This protein binds this small molecule.
Small molecule (SMILES): CC(=O)N[C@H]1[C@H](O[C@H]2[C@H](O)[C@@H](NC(C)=O)CO[C@@H]2CO)O[C@H](CO)[C@@H](O)[C@@H]1O

Binding-site contacts:
Ligand atom C1 contacts residue VAL281 of chain 1.B at 4.2 Å (hydrophobic).
Ligand atom C1 contacts residue ASN285 of chain 1.B at 1.4 Å.
Ligand atom O7 contacts residue ASN285 of chain 1.B at 4.0 Å.
Ligand atom O5 contacts residue ASN285 of chain 1.B at 2.4 Å (h-bond).
Ligand atom C8 contacts residue SER346 of chain 1.B at 4.2 Å.
Ligand atom C8 contacts residue ASN348 of chain 1.B at 4.0 Å.
Ligand atom C3 contacts residue ASN285 of chain 1.B at 3.9 Å.
Ligand atom N2 contacts residue ASN285 of chain 1.B at 3.0 Å (h-bond).
Ligand atom O7 contacts residue SER346 of chain 1.B at 4.0 Å.
Ligand atom C5 contacts residue ASN285 of chain 1.B at 3.7 Å.
Ligand atom C8 contacts residue ASP282 of chain 1.B at 3.8 Å.
Ligand atom C7 contacts residue ASN285 of chain 1.B at 3.7 Å.
Ligand atom N2 contacts residue VAL281 of chain 1.B at 4.3 Å.
Ligand atom C4 contacts residue ASN285 of chain 1.B at 4.3 Å.
Ligand atom C2 contacts residue ASN285 of chain 1.B at 2.6 Å.

Sequence of chain 1.B:
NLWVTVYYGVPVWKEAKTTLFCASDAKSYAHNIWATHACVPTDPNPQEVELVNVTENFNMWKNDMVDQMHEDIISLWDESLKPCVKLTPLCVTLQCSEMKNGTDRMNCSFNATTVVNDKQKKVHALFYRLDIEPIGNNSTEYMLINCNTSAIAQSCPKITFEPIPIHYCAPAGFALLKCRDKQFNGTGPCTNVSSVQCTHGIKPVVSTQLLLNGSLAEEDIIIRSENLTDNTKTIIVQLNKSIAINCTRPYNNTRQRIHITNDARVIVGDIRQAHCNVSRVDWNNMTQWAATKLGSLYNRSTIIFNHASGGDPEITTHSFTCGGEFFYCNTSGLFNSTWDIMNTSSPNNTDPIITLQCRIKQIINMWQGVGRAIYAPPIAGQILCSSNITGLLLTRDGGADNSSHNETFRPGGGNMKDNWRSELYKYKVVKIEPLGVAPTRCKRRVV